Binding-site contacts:
Ligand atom C4 contacts residue ASN317 of chain 1.A at 4.3 Å.
Ligand atom O2 contacts residue TYR463 of chain 1.C at 2.6 Å (h-bond).
Ligand atom C3 contacts residue ASN317 of chain 1.A at 3.8 Å.
Ligand atom C6 contacts residue TYR463 of chain 1.C at 4.2 Å (hydrophobic).
Ligand atom C3 contacts residue PHE430 of chain 1.C at 4.3 Å (hydrophobic).
Ligand atom O3 contacts residue TYR463 of chain 1.C at 3.1 Å.
Ligand atom C1 contacts residue ASN317 of chain 1.A at 1.4 Å.
Ligand atom O7 contacts residue PHE316 of chain 1.A at 4.0 Å.
Ligand atom O4 contacts residue TYR463 of chain 1.C at 3.7 Å.
Ligand atom O7 contacts residue ASN317 of chain 1.A at 3.0 Å (h-bond).
Ligand atom O3 contacts residue TYR463 of chain 1.C at 4.2 Å.
Ligand atom O3 contacts residue GLN467 of chain 1.C at 4.0 Å.
Ligand atom C7 contacts residue ASN317 of chain 1.A at 3.4 Å.
Ligand atom O4 contacts residue LEU429 of chain 1.C at 3.4 Å.
Ligand atom C3 contacts residue TYR463 of chain 1.C at 4.0 Å (hydrophobic).
Ligand atom C2 contacts residue ASN317 of chain 1.A at 2.5 Å.
Ligand atom C1 contacts residue TYR463 of chain 1.C at 4.2 Å (hydrophobic).
Ligand atom C8 contacts residue ASN317 of chain 1.A at 4.4 Å.
Ligand atom C1 contacts residue TYR463 of chain 1.C at 4.2 Å (hydrophobic).
Ligand atom O5 contacts residue TYR463 of chain 1.C at 3.7 Å.
Ligand atom N2 contacts residue ASN317 of chain 1.A at 2.9 Å (h-bond).
Ligand atom C2 contacts residue TYR463 of chain 1.C at 4.0 Å (hydrophobic).
Ligand atom O4 contacts residue PHE430 of chain 1.C at 3.6 Å.
Ligand atom C4 contacts residue TYR463 of chain 1.C at 3.3 Å (hydrophobic).
Ligand atom C3 contacts residue TYR463 of chain 1.C at 3.7 Å (hydrophobic).
Ligand atom O6 contacts residue ALA346 of chain 1.A at 3.9 Å.
Ligand atom C5 contacts residue TYR463 of chain 1.C at 3.9 Å (hydrophobic).
Ligand atom C2 contacts residue TYR463 of chain 1.C at 3.7 Å (hydrophobic).
Ligand atom C5 contacts residue ASN317 of chain 1.A at 3.7 Å.
Ligand atom C6 contacts residue ALA346 of chain 1.A at 4.3 Å (hydrophobic).
Ligand atom O3 contacts residue PHE430 of chain 1.C at 4.3 Å.
Ligand atom O5 contacts residue ASN317 of chain 1.A at 2.4 Å (h-bond).

Sequence of chain 1.A:
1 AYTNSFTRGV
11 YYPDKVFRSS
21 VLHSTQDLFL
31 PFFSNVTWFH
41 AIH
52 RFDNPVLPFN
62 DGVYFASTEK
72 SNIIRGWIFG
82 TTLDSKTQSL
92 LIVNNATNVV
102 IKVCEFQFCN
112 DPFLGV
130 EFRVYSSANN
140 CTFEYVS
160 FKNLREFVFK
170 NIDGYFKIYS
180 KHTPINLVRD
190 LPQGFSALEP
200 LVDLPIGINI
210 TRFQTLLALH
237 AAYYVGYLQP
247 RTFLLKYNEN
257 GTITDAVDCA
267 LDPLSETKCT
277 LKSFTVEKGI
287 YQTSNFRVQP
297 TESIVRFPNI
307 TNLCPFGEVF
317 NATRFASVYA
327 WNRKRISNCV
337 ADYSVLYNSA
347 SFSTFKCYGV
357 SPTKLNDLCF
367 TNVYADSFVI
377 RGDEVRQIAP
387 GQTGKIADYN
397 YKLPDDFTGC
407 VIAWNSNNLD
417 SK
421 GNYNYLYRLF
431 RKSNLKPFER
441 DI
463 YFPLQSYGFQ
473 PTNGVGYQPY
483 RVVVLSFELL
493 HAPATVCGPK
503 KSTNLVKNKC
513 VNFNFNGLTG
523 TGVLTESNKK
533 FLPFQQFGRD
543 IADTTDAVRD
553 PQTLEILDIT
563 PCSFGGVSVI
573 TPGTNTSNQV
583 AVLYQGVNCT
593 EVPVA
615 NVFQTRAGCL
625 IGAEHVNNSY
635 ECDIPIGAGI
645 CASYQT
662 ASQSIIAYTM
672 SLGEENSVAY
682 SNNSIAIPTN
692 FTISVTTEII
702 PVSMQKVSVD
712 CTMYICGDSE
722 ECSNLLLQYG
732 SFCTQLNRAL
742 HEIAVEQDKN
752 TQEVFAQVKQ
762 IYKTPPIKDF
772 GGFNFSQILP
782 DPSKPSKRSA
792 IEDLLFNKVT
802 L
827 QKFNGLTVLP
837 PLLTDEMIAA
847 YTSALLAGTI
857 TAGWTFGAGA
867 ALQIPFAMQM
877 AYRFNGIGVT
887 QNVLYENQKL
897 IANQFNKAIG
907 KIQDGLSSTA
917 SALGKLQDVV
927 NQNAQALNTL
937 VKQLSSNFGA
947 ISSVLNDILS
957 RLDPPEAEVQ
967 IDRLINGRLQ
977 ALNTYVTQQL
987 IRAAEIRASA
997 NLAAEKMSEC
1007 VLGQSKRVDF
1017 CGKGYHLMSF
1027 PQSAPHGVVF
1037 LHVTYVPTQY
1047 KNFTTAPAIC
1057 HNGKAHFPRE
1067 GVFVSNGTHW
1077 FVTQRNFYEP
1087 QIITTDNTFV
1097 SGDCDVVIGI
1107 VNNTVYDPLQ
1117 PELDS

The protein below binds the small molecule below.
Small molecule (SMILES): CC(=O)N[C@H]1[C@H](O[C@H]2[C@H](O)[C@@H](NC(C)=O)CO[C@@H]2CO)O[C@H](CO)[C@@H](O[C@@H]2O[C@H](CO[C@H]3O[C@H](CO)[C@@H](O)[C@H](O)[C@@H]3O)[C@@H](O)[C@H](O[C@H]3O[C@H](CO)[C@@H](O)[C@H](O)[C@@H]3O)[C@@H]2O)[C@@H]1O

Sequence of chain 1.C:
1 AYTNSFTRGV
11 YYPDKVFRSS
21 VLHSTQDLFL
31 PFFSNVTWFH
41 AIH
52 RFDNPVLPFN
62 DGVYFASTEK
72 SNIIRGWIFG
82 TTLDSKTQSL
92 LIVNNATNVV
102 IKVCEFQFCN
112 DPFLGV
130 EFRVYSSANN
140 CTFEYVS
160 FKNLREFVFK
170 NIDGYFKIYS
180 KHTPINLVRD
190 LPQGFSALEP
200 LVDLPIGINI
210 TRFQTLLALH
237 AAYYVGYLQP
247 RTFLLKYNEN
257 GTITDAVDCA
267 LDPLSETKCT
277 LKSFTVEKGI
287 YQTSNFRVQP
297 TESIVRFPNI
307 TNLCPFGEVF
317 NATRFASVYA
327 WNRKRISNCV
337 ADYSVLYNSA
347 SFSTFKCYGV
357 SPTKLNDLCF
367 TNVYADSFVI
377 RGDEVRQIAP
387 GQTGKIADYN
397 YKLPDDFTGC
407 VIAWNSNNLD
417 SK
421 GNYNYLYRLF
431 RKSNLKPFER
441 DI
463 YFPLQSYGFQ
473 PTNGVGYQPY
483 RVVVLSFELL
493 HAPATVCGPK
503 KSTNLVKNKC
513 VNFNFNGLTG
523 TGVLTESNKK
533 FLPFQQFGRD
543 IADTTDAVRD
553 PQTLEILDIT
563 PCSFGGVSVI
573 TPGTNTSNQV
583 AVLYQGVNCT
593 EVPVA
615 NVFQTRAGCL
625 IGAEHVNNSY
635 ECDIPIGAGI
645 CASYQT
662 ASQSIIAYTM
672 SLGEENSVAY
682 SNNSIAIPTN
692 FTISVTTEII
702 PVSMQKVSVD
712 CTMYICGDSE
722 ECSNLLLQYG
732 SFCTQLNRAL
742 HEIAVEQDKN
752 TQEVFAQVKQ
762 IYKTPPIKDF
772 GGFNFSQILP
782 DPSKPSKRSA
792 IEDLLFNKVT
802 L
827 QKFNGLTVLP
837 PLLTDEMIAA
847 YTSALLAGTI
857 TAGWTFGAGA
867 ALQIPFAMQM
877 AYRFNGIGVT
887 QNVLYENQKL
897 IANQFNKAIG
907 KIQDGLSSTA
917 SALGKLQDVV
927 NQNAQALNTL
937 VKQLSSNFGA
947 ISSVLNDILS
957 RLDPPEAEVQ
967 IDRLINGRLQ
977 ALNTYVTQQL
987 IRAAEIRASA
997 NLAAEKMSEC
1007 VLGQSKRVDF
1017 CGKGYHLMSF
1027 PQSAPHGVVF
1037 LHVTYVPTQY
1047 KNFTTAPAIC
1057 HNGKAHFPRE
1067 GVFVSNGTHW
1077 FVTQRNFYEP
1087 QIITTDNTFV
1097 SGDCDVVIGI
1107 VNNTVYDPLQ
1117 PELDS